Binding-site contacts:
Ligand atom C24 contacts residue TRP131 of chain 1.B at 3.6 Å (hydrophobic).
Ligand atom C37 contacts residue ARG323 of chain 1.B at 3.1 Å.
Ligand atom C84 contacts residue PRO86 of chain 1.B at 3.6 Å (hydrophobic).
Ligand atom C17 contacts residue GLY246 of chain 1.B at 3.5 Å.
Ligand atom C21 contacts residue GLN28 of chain 1.B at 3.3 Å.
Ligand atom C55 contacts residue ASP48 of chain 1.B at 3.7 Å.
Ligand atom N86 contacts residue PRO86 of chain 1.B at 2.9 Å (h-bond).
Ligand atom N7 contacts residue GLY246 of chain 1.B at 3.0 Å (h-bond).
Ligand atom O69 contacts residue THR88 of chain 1.B at 2.9 Å (h-bond).
Ligand atom C68 contacts residue GLY50 of chain 1.B at 3.6 Å.
Ligand atom C26 contacts residue LEU46 of chain 1.B at 3.3 Å (hydrophobic).
Ligand atom C28 contacts residue LEU46 of chain 1.B at 3.4 Å (hydrophobic).
Ligand atom O69 contacts residue TYR87 of chain 1.B at 3.2 Å.
Ligand atom O54 contacts residue GLN89 of chain 1.B at 3.0 Å (h-bond).
Ligand atom C62 contacts residue GLY50 of chain 1.B at 3.3 Å.
Ligand atom N31 contacts residue THR248 of chain 1.B at 2.9 Å (h-bond).
Ligand atom C80 contacts residue PRO86 of chain 1.B at 3.4 Å (hydrophobic).
Ligand atom C62 contacts residue ASP244 of chain 1.B at 3.5 Å.
Ligand atom O85 contacts residue TYR214 of chain 1.B at 2.6 Å (h-bond).
Ligand atom O57 contacts residue GLY246 of chain 1.B at 3.6 Å.
Ligand atom S20 contacts residue GLY27 of chain 1.B at 3.3 Å (h-bond).
Ligand atom S20 contacts residue ILE126 of chain 1.B at 3.5 Å.
Ligand atom C50 contacts residue GLN89 of chain 1.B at 3.3 Å.
Ligand atom C21 contacts residue GLY29 of chain 1.B at 3.6 Å.
Ligand atom C59 contacts residue ASP244 of chain 1.B at 3.2 Å.
Ligand atom N70 contacts residue GLY50 of chain 1.B at 2.9 Å (h-bond).
Ligand atom O35 contacts residue THR248 of chain 1.B at 3.6 Å.
Ligand atom C72 contacts residue PRO86 of chain 1.B at 3.5 Å (hydrophobic).
Ligand atom C55 contacts residue ASP244 of chain 1.B at 3.6 Å.
Ligand atom O49 contacts residue THR247 of chain 1.B at 3.6 Å.
Ligand atom O57 contacts residue ASP244 of chain 1.B at 2.7 Å (salt-bridge).
Ligand atom O49 contacts residue THR248 of chain 1.B at 3.0 Å (h-bond).
Ligand atom O54 contacts residue THR88 of chain 1.B at 3.1 Å.
Ligand atom C84 contacts residue TYR214 of chain 1.B at 3.6 Å (hydrophobic).
Ligand atom O57 contacts residue ASP48 of chain 1.B at 2.6 Å (salt-bridge).
Ligand atom C64 contacts residue ASP244 of chain 1.B at 3.4 Å.
Ligand atom N31 contacts residue GLY27 of chain 1.B at 3.6 Å (h-bond).
Ligand atom C76 contacts residue GLY50 of chain 1.B at 3.6 Å.
Ligand atom C97 contacts residue TYR87 of chain 1.B at 3.5 Å (hydrophobic).
Ligand atom O34 contacts residue GLN89 of chain 1.B at 3.3 Å (h-bond).

Sequence of chain 1.B:
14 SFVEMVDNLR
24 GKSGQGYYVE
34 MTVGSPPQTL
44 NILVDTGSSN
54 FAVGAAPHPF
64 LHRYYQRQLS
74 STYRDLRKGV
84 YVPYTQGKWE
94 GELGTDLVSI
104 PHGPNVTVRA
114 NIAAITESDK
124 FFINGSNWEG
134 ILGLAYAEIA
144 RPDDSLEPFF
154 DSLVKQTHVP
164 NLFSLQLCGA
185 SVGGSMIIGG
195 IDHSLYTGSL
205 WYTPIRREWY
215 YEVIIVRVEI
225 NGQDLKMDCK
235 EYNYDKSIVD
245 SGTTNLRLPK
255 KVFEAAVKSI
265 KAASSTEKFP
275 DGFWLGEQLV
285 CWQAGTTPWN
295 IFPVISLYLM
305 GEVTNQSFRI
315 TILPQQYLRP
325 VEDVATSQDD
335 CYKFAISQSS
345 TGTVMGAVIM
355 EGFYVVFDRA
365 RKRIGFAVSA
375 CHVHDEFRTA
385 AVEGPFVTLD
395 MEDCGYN

This small molecule binds to this protein.
Small molecule (SMILES): CCCCNC(=O)[C@@H](NC(=O)[C@H](C)C[C@H](O)[C@@H]1CSC/C=C/CSC[C@H](NC(=O)OC(C)(C)C)C(=O)N[C@@H](C)C(=O)N1)C(C)C